Binding-site contacts:
Ligand atom C23 contacts residue LEU173 of chain 4.C at 3.7 Å (hydrophobic).
Ligand atom C18 contacts residue PHE105 of chain 4.C at 3.6 Å (hydrophobic).
Ligand atom C25 contacts residue PHE185 of chain 4.C at 3.4 Å (hydrophobic).
Ligand atom C26 contacts residue GLY186 of chain 4.C at 3.2 Å.
Ligand atom C22 contacts residue GLY183 of chain 4.C at 3.1 Å.
Ligand atom C10 contacts residue LEU32 of chain 4.C at 3.8 Å (hydrophobic).
Ligand atom O1 contacts residue TYR107 of chain 4.C at 3.5 Å.
Ligand atom C2 contacts residue GLY111 of chain 4.C at 3.6 Å.
Ligand atom C3 contacts residue GLY111 of chain 4.C at 3.5 Å.
Ligand atom C11 contacts residue GLY111 of chain 4.C at 3.8 Å.
Ligand atom C25 contacts residue GLY186 of chain 4.C at 3.4 Å.
Ligand atom C5 contacts residue GLY111 of chain 4.C at 3.8 Å.
Ligand atom C17 contacts residue GLU106 of chain 4.C at 3.7 Å.
Ligand atom C17 contacts residue ALA58 of chain 4.C at 3.6 Å (hydrophobic).
Ligand atom O1 contacts residue MET108 of chain 4.C at 3.4 Å (h-bond).
Ligand atom C12 contacts residue GLY33 of chain 4.C at 3.6 Å.
Ligand atom C26 contacts residue PHE185 of chain 4.C at 3.7 Å (hydrophobic).
Ligand atom C15 contacts residue LEU173 of chain 4.C at 3.8 Å (hydrophobic).
Ligand atom C13 contacts residue GLY33 of chain 4.C at 3.7 Å.
Ligand atom C8 contacts residue ARG115 of chain 4.C at 3.8 Å.
Ligand atom C25 contacts residue MET187 of chain 4.C at 3.8 Å (hydrophobic).
Ligand atom C24 contacts residue PHE185 of chain 4.C at 3.4 Å (hydrophobic).
Ligand atom C3 contacts residue MET108 of chain 4.C at 3.2 Å (hydrophobic).
Ligand atom C4 contacts residue MET108 of chain 4.C at 3.8 Å (hydrophobic).
Ligand atom C22 contacts residue LEU173 of chain 4.C at 3.8 Å (hydrophobic).
Ligand atom C16 contacts residue LEU173 of chain 4.C at 3.4 Å (hydrophobic).
Ligand atom C3 contacts residue TYR107 of chain 4.C at 3.5 Å (hydrophobic).
Ligand atom C4 contacts residue TYR107 of chain 4.C at 3.8 Å (hydrophobic).
Ligand atom C23 contacts residue PHE185 of chain 4.C at 3.7 Å (hydrophobic).
Ligand atom C10 contacts residue GLY111 of chain 4.C at 3.8 Å.
Ligand atom C16 contacts residue ALA58 of chain 4.C at 3.8 Å (hydrophobic).
Ligand atom O1 contacts residue ALA58 of chain 4.C at 3.6 Å.
Ligand atom C6 contacts residue ARG109 of chain 4.C at 3.5 Å.
Ligand atom C4 contacts residue GLY111 of chain 4.C at 3.6 Å.
Ligand atom C17 contacts residue LEU173 of chain 4.C at 3.2 Å (hydrophobic).
Ligand atom O2 contacts residue ARG115 of chain 4.C at 3.8 Å.
Ligand atom C23 contacts residue GLY183 of chain 4.C at 3.1 Å.
Ligand atom C4 contacts residue ARG109 of chain 4.C at 3.8 Å.
Ligand atom C18 contacts residue LEU173 of chain 4.C at 3.5 Å (hydrophobic).
Ligand atom C12 contacts residue LEU32 of chain 4.C at 3.3 Å (hydrophobic).

This small molecule binds to this protein.
Small molecule (SMILES): O=C(Nc1ccc(N2CCOCC2)cc1N1CCOCC1)c1cccc(Oc2ccccc2)c1

Sequence of chain 4.C:
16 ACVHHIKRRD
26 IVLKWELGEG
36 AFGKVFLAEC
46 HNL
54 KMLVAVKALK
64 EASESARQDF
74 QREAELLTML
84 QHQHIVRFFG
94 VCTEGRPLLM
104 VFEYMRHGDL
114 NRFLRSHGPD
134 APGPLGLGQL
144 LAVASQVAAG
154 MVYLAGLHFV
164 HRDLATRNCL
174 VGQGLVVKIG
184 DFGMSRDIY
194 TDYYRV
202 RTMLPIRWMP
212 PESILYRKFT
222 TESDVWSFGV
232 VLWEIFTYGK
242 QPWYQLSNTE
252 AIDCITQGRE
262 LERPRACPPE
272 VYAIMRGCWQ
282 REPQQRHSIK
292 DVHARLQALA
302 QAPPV